Binding-site contacts:
Ligand atom O7 contacts residue ASN7 of chain 2.A at 4.4 Å.
Ligand atom O5 contacts residue ALA5 of chain 2.A at 4.0 Å.
Ligand atom O5 contacts residue ASN7 of chain 2.A at 2.3 Å (h-bond).
Ligand atom C4 contacts residue ASN7 of chain 2.A at 4.1 Å.
Ligand atom N2 contacts residue ASN7 of chain 2.A at 2.9 Å (h-bond).
Ligand atom C2 contacts residue ASN7 of chain 2.A at 2.4 Å.
Ligand atom C5 contacts residue ASN7 of chain 2.A at 3.6 Å.
Ligand atom C6 contacts residue ALA5 of chain 2.A at 4.2 Å (hydrophobic).
Ligand atom C1 contacts residue ASN7 of chain 2.A at 1.4 Å.
Ligand atom C7 contacts residue ASN7 of chain 2.A at 3.6 Å.
Ligand atom C8 contacts residue ASN7 of chain 2.A at 4.1 Å.
Ligand atom C3 contacts residue ASN7 of chain 2.A at 3.8 Å.

The protein below binds the small molecule below.
Small molecule (SMILES): CC(=O)N[C@@H]1[C@@H](O)[C@H](O)[C@@H](CO)O[C@H]1O

Sequence of chain 2.A:
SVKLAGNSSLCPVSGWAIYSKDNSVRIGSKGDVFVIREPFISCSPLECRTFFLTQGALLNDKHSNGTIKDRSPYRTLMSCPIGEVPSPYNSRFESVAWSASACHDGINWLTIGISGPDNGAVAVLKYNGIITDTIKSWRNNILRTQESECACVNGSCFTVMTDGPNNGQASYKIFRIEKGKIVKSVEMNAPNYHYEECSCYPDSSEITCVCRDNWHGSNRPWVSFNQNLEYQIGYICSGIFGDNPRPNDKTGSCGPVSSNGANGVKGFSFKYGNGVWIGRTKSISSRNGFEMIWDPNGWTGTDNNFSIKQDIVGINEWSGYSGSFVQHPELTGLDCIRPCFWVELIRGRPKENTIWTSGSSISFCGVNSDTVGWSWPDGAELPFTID